Sequence of chain 4.X:
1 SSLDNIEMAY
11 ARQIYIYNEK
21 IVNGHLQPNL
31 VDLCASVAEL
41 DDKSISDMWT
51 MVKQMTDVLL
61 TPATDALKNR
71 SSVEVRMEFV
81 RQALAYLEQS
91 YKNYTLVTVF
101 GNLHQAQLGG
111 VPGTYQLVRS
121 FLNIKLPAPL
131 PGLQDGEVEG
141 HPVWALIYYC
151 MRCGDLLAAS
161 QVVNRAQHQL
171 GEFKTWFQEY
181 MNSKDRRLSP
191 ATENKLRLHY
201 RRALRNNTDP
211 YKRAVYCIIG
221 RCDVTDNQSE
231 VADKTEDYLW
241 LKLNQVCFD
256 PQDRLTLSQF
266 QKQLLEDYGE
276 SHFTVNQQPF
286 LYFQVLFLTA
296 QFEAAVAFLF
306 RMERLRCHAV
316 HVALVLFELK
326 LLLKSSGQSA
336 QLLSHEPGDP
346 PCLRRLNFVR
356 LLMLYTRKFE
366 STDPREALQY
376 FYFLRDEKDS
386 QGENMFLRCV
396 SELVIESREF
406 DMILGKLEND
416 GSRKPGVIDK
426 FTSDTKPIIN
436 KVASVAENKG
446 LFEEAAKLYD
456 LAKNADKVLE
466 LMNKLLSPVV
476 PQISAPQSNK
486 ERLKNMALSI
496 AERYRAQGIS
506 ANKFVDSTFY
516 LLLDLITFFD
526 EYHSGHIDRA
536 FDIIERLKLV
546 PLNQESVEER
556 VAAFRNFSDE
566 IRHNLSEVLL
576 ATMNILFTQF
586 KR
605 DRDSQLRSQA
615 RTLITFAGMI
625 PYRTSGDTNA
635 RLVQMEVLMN

This protein binds this small molecule.
Small molecule (SMILES): CC[C@H](C)[C@H](NC(=O)[C@H](CO)NC(=O)[C@H](CCCN=C(N)N)NC(=O)[C@@H](NC(=O)[C@@H]1CCCN1C(=O)[C@@H]1CCCN1C(=O)[C@H](C)N)C(C)C)C(=O)N[C@H](C=O)Cc1ccc(O)cc1

Binding-site contacts:
Ligand atom CG2 contacts residue ASN281 of chain 4.X at 3.6 Å.
Ligand atom CD contacts residue TYR273 of chain 4.X at 3.3 Å (hydrophobic).
Ligand atom CG1 contacts residue VAL280 of chain 4.X at 4.0 Å (hydrophobic).
Ligand atom CD contacts residue HIS277 of chain 4.X at 3.9 Å.
Ligand atom O contacts residue THR235 of chain 4.X at 3.1 Å (h-bond).
Ligand atom O contacts residue LYS234 of chain 4.X at 3.6 Å.
Ligand atom C contacts residue THR235 of chain 4.X at 3.6 Å.
Ligand atom CB contacts residue LEU286 of chain 4.X at 3.9 Å (hydrophobic).
Ligand atom CG contacts residue ASP233 of chain 4.X at 3.0 Å.
Ligand atom CG2 contacts residue PHE278 of chain 4.X at 3.7 Å (hydrophobic).
Ligand atom N contacts residue THR235 of chain 4.X at 3.5 Å (h-bond).
Ligand atom C contacts residue ASN227 of chain 4.X at 3.5 Å.
Ligand atom O contacts residue ASN227 of chain 4.X at 3.6 Å.
Ligand atom CG2 contacts residue HIS277 of chain 4.X at 3.3 Å.
Ligand atom CB contacts residue HIS277 of chain 4.X at 3.7 Å.
Ligand atom O contacts residue THR235 of chain 4.X at 3.0 Å (h-bond).
Ligand atom CB contacts residue ASP233 of chain 4.X at 3.0 Å.
Ligand atom O contacts residue TYR94 of chain 4.X at 2.9 Å.
Ligand atom CG2 contacts residue GLU236 of chain 4.X at 3.3 Å.
Ligand atom CD1 contacts residue TYR91 of chain 4.X at 3.9 Å (hydrophobic).
Ligand atom CA contacts residue THR235 of chain 4.X at 3.6 Å.
Ligand atom N contacts residue ASN227 of chain 4.X at 3.0 Å (h-bond).
Ligand atom CG contacts residue LYS234 of chain 4.X at 3.3 Å.
Ligand atom N contacts residue TYR273 of chain 4.X at 3.9 Å.
Ligand atom N contacts residue THR235 of chain 4.X at 3.9 Å.
Ligand atom O contacts residue ASN281 of chain 4.X at 2.6 Å (h-bond).
Ligand atom C contacts residue LEU286 of chain 4.X at 3.8 Å (hydrophobic).
Ligand atom C contacts residue THR235 of chain 4.X at 3.6 Å.
Ligand atom CG1 contacts residue TYR94 of chain 4.X at 3.8 Å (hydrophobic).
Ligand atom CG contacts residue TYR273 of chain 4.X at 3.6 Å (hydrophobic).
Ligand atom CD1 contacts residue TYR94 of chain 4.X at 3.5 Å (hydrophobic).
Ligand atom C contacts residue THR235 of chain 4.X at 3.6 Å.
Ligand atom CA contacts residue ASN227 of chain 4.X at 3.7 Å.
Ligand atom O contacts residue LEU286 of chain 4.X at 3.2 Å.
Ligand atom C contacts residue TYR94 of chain 4.X at 4.0 Å (hydrophobic).
Ligand atom O contacts residue HIS277 of chain 4.X at 3.4 Å.
Ligand atom C contacts residue ASN281 of chain 4.X at 3.8 Å.
Ligand atom CG2 contacts residue LEU286 of chain 4.X at 3.7 Å (hydrophobic).
Ligand atom CG contacts residue HIS277 of chain 4.X at 3.8 Å.
Ligand atom CB contacts residue TYR238 of chain 4.X at 3.6 Å (hydrophobic).